This small molecule binds to this protein.
Small molecule (SMILES): COCC(=O)Nc1ccc(Cl)c(N)c1

Sequence of chain 1.B:
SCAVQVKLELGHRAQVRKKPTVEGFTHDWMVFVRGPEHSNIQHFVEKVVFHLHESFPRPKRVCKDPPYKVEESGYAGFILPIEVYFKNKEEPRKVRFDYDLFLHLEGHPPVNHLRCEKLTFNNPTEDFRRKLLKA

Binding-site contacts:
Ligand atom C5 contacts residue SER58 of chain 1.B at 3.2 Å.
Ligand atom O7 contacts residue ALA79 of chain 1.B at 3.6 Å.
Ligand atom N4 contacts residue SER58 of chain 1.B at 2.8 Å (h-bond).
Ligand atom N4 contacts residue TYR78 of chain 1.B at 3.5 Å.
Ligand atom C3 contacts residue TYR78 of chain 1.B at 3.3 Å (hydrophobic).
Ligand atom C2 contacts residue TYR78 of chain 1.B at 3.1 Å (hydrophobic).
Ligand atom C12 contacts residue PHE28 of chain 1.B at 3.5 Å (hydrophobic).
Ligand atom C12 contacts residue TYR78 of chain 1.B at 3.6 Å (hydrophobic).
Ligand atom C1 contacts residue TYR78 of chain 1.B at 4.0 Å (hydrophobic).
Ligand atom C14 contacts residue SER58 of chain 1.B at 3.5 Å.
Ligand atom C8 contacts residue HIS56 of chain 1.B at 3.7 Å.
Ligand atom C8 contacts residue GLY80 of chain 1.B at 3.5 Å.
Ligand atom N9 contacts residue HIS56 of chain 1.B at 3.3 Å (h-bond).
Ligand atom C3 contacts residue PHE59 of chain 1.B at 3.7 Å (hydrophobic).
Ligand atom CL1 contacts residue HIS56 of chain 1.B at 3.7 Å.
Ligand atom C6 contacts residue GLY80 of chain 1.B at 4.0 Å.
Ligand atom C6 contacts residue ALA79 of chain 1.B at 3.8 Å (hydrophobic).
Ligand atom C8 contacts residue PHE81 of chain 1.B at 3.5 Å (hydrophobic).
Ligand atom C12 contacts residue PHE59 of chain 1.B at 3.6 Å (hydrophobic).
Ligand atom O7 contacts residue TYR78 of chain 1.B at 3.0 Å (h-bond).
Ligand atom O13 contacts residue PHE59 of chain 1.B at 3.7 Å.
Ligand atom C5 contacts residue HIS56 of chain 1.B at 3.9 Å.
Ligand atom O7 contacts residue PHE59 of chain 1.B at 3.9 Å.
Ligand atom C5 contacts residue TYR78 of chain 1.B at 3.7 Å (hydrophobic).
Ligand atom C10 contacts residue PHE81 of chain 1.B at 3.7 Å (hydrophobic).
Ligand atom CL1 contacts residue GLY80 of chain 1.B at 3.5 Å.
Ligand atom C2 contacts residue HIS56 of chain 1.B at 3.6 Å.
Ligand atom C12 contacts residue GLY77 of chain 1.B at 3.7 Å.
Ligand atom C3 contacts residue GLY77 of chain 1.B at 3.9 Å.
Ligand atom C3 contacts residue SER58 of chain 1.B at 3.9 Å.
Ligand atom C1 contacts residue HIS56 of chain 1.B at 3.3 Å.
Ligand atom C8 contacts residue ALA79 of chain 1.B at 3.5 Å (hydrophobic).
Ligand atom C14 contacts residue TYR78 of chain 1.B at 4.0 Å (hydrophobic).
Ligand atom O7 contacts residue GLY77 of chain 1.B at 3.3 Å.
Ligand atom C14 contacts residue PHE28 of chain 1.B at 3.5 Å (hydrophobic).
Ligand atom C6 contacts residue HIS56 of chain 1.B at 3.4 Å.
Ligand atom O13 contacts residue SER58 of chain 1.B at 3.3 Å (h-bond).
Ligand atom C10 contacts residue ALA79 of chain 1.B at 3.5 Å (hydrophobic).
Ligand atom C2 contacts residue SER58 of chain 1.B at 3.3 Å.
Ligand atom O13 contacts residue PHE28 of chain 1.B at 3.9 Å.